Binding-site contacts:
Ligand atom OCN contacts residue SER387 of chain 1.B at 4.4 Å.
Ligand atom CCO contacts residue SER310 of chain 1.B at 4.4 Å.
Ligand atom CCM contacts residue HIS158 of chain 1.B at 3.3 Å.
Ligand atom CCJ contacts residue CYS18 of chain 1.B at 3.5 Å (hydrophobic).
Ligand atom CCK contacts residue ARG312 of chain 1.B at 4.3 Å.
Ligand atom NCQ contacts residue GLY388 of chain 1.B at 4.4 Å.
Ligand atom OCN contacts residue GLY388 of chain 1.B at 4.1 Å.
Ligand atom CCO contacts residue HIS158 of chain 1.B at 3.4 Å.
Ligand atom OCN contacts residue PRO389 of chain 1.B at 4.0 Å.
Ligand atom NCQ contacts residue HIS158 of chain 1.B at 2.9 Å (h-bond).
Ligand atom NCQ contacts residue SER387 of chain 1.B at 3.0 Å (h-bond).
Ligand atom OCN contacts residue ARG312 of chain 1.B at 4.5 Å.
Ligand atom CCI contacts residue VAL19 of chain 1.B at 4.4 Å (hydrophobic).
Ligand atom CCH contacts residue GLU348 of chain 1.B at 3.6 Å.
Ligand atom CCI contacts residue CYS18 of chain 1.B at 2.7 Å (hydrophobic).
Ligand atom NCL contacts residue HIS158 of chain 1.B at 3.9 Å.
Ligand atom CCI contacts residue ARG346 of chain 1.B at 4.3 Å.
Ligand atom CCK contacts residue CYS18 of chain 1.B at 4.5 Å (hydrophobic).
Ligand atom CCI contacts residue ALA15 of chain 1.B at 4.0 Å (hydrophobic).
Ligand atom CCI contacts residue MET308 of chain 1.B at 4.3 Å (hydrophobic).
Ligand atom CCO contacts residue SER387 of chain 1.B at 4.5 Å.
Ligand atom CCH contacts residue CYS18 of chain 1.B at 1.8 Å (hydrophobic).
Ligand atom CCJ contacts residue MET308 of chain 1.B at 4.1 Å (hydrophobic).
Ligand atom CCP contacts residue ARG312 of chain 1.B at 3.4 Å.
Ligand atom OCN contacts residue HIS158 of chain 1.B at 3.4 Å (h-bond).
Ligand atom CCJ contacts residue VAL19 of chain 1.B at 3.7 Å (hydrophobic).
Ligand atom CCJ contacts residue TYR32 of chain 1.B at 4.4 Å (hydrophobic).
Ligand atom NCL contacts residue MET308 of chain 1.B at 3.9 Å.
Ligand atom CCM contacts residue ARG312 of chain 1.B at 4.4 Å.

Sequence of chain 1.B:
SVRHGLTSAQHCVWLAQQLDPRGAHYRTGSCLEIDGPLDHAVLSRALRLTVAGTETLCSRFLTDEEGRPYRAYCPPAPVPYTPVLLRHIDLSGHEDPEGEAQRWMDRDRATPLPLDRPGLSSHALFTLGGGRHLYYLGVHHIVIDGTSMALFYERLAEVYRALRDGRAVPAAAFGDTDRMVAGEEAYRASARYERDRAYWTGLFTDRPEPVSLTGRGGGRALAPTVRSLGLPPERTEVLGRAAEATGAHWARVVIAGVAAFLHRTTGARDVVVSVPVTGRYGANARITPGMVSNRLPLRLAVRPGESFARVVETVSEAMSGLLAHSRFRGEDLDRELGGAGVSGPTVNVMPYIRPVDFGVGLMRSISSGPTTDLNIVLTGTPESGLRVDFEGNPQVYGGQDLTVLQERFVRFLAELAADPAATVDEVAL

The protein below binds the small molecule below.
Small molecule (SMILES): CCCCNC(=O)[C@H](C)N